Sequence of chain 1.F:
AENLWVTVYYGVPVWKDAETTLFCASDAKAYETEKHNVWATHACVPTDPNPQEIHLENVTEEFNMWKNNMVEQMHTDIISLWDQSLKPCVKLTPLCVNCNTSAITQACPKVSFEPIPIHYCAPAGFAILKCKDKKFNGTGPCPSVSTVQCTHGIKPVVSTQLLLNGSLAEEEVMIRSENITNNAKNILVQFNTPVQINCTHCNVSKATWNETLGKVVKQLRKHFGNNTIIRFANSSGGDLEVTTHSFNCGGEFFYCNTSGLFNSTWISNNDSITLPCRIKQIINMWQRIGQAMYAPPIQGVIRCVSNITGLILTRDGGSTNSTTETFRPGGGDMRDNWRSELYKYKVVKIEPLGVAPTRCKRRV

Binding-site contacts:
Ligand atom O7 contacts residue PRO79 of chain 1.P at 4.0 Å.
Ligand atom O7 contacts residue TYR25 of chain 1.P at 3.5 Å.
Ligand atom C8 contacts residue GLY76 of chain 1.P at 3.5 Å.
Ligand atom C3 contacts residue GLN1 of chain 1.P at 3.8 Å.
Ligand atom C6 contacts residue GLY76 of chain 1.P at 3.4 Å.
Ligand atom O5 contacts residue ASN249 of chain 1.F at 2.8 Å (h-bond).
Ligand atom C3 contacts residue ASN246 of chain 1.F at 3.9 Å.
Ligand atom O7 contacts residue GLY26 of chain 1.P at 3.2 Å (h-bond).
Ligand atom O7 contacts residue LYS252 of chain 1.F at 3.6 Å (salt-bridge).
Ligand atom O4 contacts residue HIS3 of chain 1.P at 3.6 Å.
Ligand atom O3 contacts residue TYR25 of chain 1.P at 3.7 Å.
Ligand atom C7 contacts residue GLU245 of chain 1.F at 3.4 Å.
Ligand atom C2 contacts residue GLY26 of chain 1.P at 3.4 Å.
Ligand atom O5 contacts residue GLN1 of chain 1.P at 3.6 Å.
Ligand atom C7 contacts residue LYS252 of chain 1.F at 4.1 Å.
Ligand atom C8 contacts residue GLU245 of chain 1.F at 3.1 Å.
Ligand atom C8 contacts residue ASN28 of chain 1.P at 3.2 Å.
Ligand atom O4 contacts residue GLN1 of chain 1.P at 4.0 Å.
Ligand atom C1 contacts residue GLN1 of chain 1.P at 3.3 Å.
Ligand atom C5 contacts residue ASN246 of chain 1.F at 3.7 Å.
Ligand atom O4 contacts residue GLY26 of chain 1.P at 3.7 Å.
Ligand atom C6 contacts residue TYR25 of chain 1.P at 3.8 Å (hydrophobic).
Ligand atom O5 contacts residue GLY26 of chain 1.P at 3.3 Å.
Ligand atom C6 contacts residue GLN1 of chain 1.P at 3.6 Å.
Ligand atom C6 contacts residue ASN249 of chain 1.F at 3.8 Å.
Ligand atom O5 contacts residue GLY76 of chain 1.P at 3.9 Å.
Ligand atom C1 contacts residue ASN249 of chain 1.F at 3.6 Å.
Ligand atom O5 contacts residue ASN246 of chain 1.F at 2.4 Å (h-bond).
Ligand atom C2 contacts residue GLN1 of chain 1.P at 3.5 Å.
Ligand atom O6 contacts residue ASN249 of chain 1.F at 2.9 Å (h-bond).
Ligand atom C5 contacts residue ASN249 of chain 1.F at 3.9 Å.
Ligand atom C1 contacts residue ASN246 of chain 1.F at 1.5 Å.
Ligand atom C1 contacts residue GLY26 of chain 1.P at 3.8 Å.
Ligand atom N2 contacts residue ASN28 of chain 1.P at 3.1 Å (h-bond).
Ligand atom O6 contacts residue GLY76 of chain 1.P at 2.9 Å (h-bond).
Ligand atom C1 contacts residue GLN1 of chain 1.P at 3.9 Å.
Ligand atom N2 contacts residue ASN246 of chain 1.F at 3.1 Å (h-bond).
Ligand atom C2 contacts residue ASN246 of chain 1.F at 2.6 Å.
Ligand atom C7 contacts residue ASN28 of chain 1.P at 3.6 Å.
Ligand atom O7 contacts residue GLU245 of chain 1.F at 3.4 Å (salt-bridge).

Sequence of chain 1.P:
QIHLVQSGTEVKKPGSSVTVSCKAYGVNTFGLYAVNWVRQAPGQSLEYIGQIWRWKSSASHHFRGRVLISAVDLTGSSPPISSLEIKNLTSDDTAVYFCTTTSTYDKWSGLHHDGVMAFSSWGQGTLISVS

The protein below binds the small molecule below.
Small molecule (SMILES): CC(=O)N[C@H]1[C@H](O[C@H]2[C@H](O)[C@@H](NC(C)=O)CO[C@@H]2CO)O[C@H](CO)[C@@H](O[C@@H]2O[C@H](CO[C@H]3O[C@H](CO)[C@@H](O)[C@H](O)[C@@H]3O)[C@@H](O)[C@H](O[C@H]3O[C@H](CO)[C@@H](O)[C@H](O)[C@@H]3O)[C@@H]2O)[C@@H]1O